This protein binds this small molecule.
Small molecule (SMILES): CC(=O)Nc1nc2ccccc2c(=O)[nH]1

Binding-site contacts:
Ligand atom O8 contacts residue PHE283 of chain 1.A at 3.8 Å.
Ligand atom C1 contacts residue PHE283 of chain 1.A at 4.0 Å (hydrophobic).
Ligand atom N4 contacts residue GLN280 of chain 1.A at 2.9 Å (h-bond).
Ligand atom C10 contacts residue PHE283 of chain 1.A at 4.2 Å (hydrophobic).
Ligand atom O3 contacts residue PHE283 of chain 1.A at 3.5 Å.
Ligand atom C10 contacts residue ILE246 of chain 1.A at 4.1 Å (hydrophobic).
Ligand atom C2 contacts residue GLN280 of chain 1.A at 3.9 Å.
Ligand atom C11 contacts residue TYR78 of chain 1.A at 3.8 Å (hydrophobic).
Ligand atom O3 contacts residue MET267 of chain 1.A at 3.5 Å (h-bond).
Ligand atom C5 contacts residue GLN280 of chain 1.A at 3.6 Å.
Ligand atom N4 contacts residue PHE283 of chain 1.A at 3.8 Å.
Ligand atom C13 contacts residue ILE246 of chain 1.A at 3.5 Å (hydrophobic).
Ligand atom C11 contacts residue ILE246 of chain 1.A at 3.6 Å (hydrophobic).
Ligand atom C12 contacts residue VAL232 of chain 1.A at 3.6 Å (hydrophobic).
Ligand atom C2 contacts residue MET267 of chain 1.A at 3.5 Å (hydrophobic).
Ligand atom C1 contacts residue MET267 of chain 1.A at 3.5 Å (hydrophobic).
Ligand atom C14 contacts residue PHE283 of chain 1.A at 3.7 Å (hydrophobic).
Ligand atom C2 contacts residue TYR247 of chain 1.A at 4.1 Å (hydrophobic).
Ligand atom C2 contacts residue PHE283 of chain 1.A at 3.8 Å (hydrophobic).
Ligand atom C14 contacts residue ILE246 of chain 1.A at 4.0 Å (hydrophobic).
Ligand atom N6 contacts residue PHE250 of chain 1.A at 4.2 Å.
Ligand atom N15 contacts residue GLN280 of chain 1.A at 3.4 Å (h-bond).
Ligand atom C13 contacts residue GLN280 of chain 1.A at 4.0 Å.
Ligand atom C10 contacts residue LEU229 of chain 1.A at 3.8 Å (hydrophobic).
Ligand atom N15 contacts residue PHE283 of chain 1.A at 3.7 Å.
Ligand atom C7 contacts residue PHE283 of chain 1.A at 3.6 Å (hydrophobic).
Ligand atom C13 contacts residue PHE283 of chain 1.A at 4.2 Å (hydrophobic).
Ligand atom C11 contacts residue LEU229 of chain 1.A at 4.2 Å (hydrophobic).
Ligand atom C12 contacts residue ILE246 of chain 1.A at 3.3 Å (hydrophobic).
Ligand atom C1 contacts residue TYR247 of chain 1.A at 3.4 Å (hydrophobic).
Ligand atom C9 contacts residue ILE246 of chain 1.A at 4.2 Å (hydrophobic).
Ligand atom N4 contacts residue TYR247 of chain 1.A at 3.9 Å.
Ligand atom C13 contacts residue VAL232 of chain 1.A at 3.9 Å (hydrophobic).
Ligand atom C14 contacts residue GLN280 of chain 1.A at 4.2 Å.
Ligand atom C5 contacts residue PHE283 of chain 1.A at 3.7 Å (hydrophobic).
Ligand atom C1 contacts residue GLN280 of chain 1.A at 3.7 Å.
Ligand atom C1 contacts residue GLY279 of chain 1.A at 3.6 Å.
Ligand atom N6 contacts residue PHE283 of chain 1.A at 3.6 Å.
Ligand atom O8 contacts residue LEU189 of chain 1.A at 4.0 Å.
Ligand atom C9 contacts residue PHE283 of chain 1.A at 3.7 Å (hydrophobic).

Sequence of chain 1.A:
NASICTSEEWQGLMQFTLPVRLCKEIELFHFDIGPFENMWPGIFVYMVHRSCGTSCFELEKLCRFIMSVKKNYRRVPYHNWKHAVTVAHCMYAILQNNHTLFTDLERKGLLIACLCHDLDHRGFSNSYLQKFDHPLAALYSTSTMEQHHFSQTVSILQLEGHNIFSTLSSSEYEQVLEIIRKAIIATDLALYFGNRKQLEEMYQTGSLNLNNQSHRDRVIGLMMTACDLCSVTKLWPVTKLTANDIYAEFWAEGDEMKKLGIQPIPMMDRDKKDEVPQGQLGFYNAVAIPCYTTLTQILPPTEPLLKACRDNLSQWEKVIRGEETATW